Sequence of chain 1.A:
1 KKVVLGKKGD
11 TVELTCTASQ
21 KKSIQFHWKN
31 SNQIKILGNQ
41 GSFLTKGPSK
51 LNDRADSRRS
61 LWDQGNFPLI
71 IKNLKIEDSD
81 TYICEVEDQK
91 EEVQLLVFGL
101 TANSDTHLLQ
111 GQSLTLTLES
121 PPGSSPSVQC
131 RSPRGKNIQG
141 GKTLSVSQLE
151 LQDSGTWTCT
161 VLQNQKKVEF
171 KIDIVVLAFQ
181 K

Binding-site contacts:
Ligand atom C1 contacts residue ASN134 of chain 1.D at 1.4 Å.
Ligand atom C3 contacts residue ASN134 of chain 1.D at 3.7 Å.
Ligand atom C5 contacts residue ASN134 of chain 1.D at 3.6 Å.
Ligand atom O7 contacts residue ASN134 of chain 1.D at 3.9 Å.
Ligand atom O5 contacts residue ASN134 of chain 1.D at 2.4 Å (h-bond).
Ligand atom C1 contacts residue THR136 of chain 1.D at 3.5 Å.
Ligand atom O7 contacts residue ASP88 of chain 1.A at 4.5 Å.
Ligand atom C6 contacts residue THR136 of chain 1.D at 3.6 Å.
Ligand atom O6 contacts residue THR136 of chain 1.D at 4.2 Å.
Ligand atom C5 contacts residue THR136 of chain 1.D at 3.2 Å.
Ligand atom O5 contacts residue THR136 of chain 1.D at 3.1 Å (h-bond).
Ligand atom C6 contacts residue ASN137 of chain 1.D at 4.4 Å.
Ligand atom O5 contacts residue ASN137 of chain 1.D at 4.0 Å.
Ligand atom C2 contacts residue ASN134 of chain 1.D at 2.3 Å.
Ligand atom O6 contacts residue ASN137 of chain 1.D at 4.5 Å.
Ligand atom N2 contacts residue ASN134 of chain 1.D at 2.8 Å (h-bond).
Ligand atom C7 contacts residue ASN134 of chain 1.D at 3.4 Å.
Ligand atom C4 contacts residue ASN134 of chain 1.D at 4.2 Å.
Ligand atom C8 contacts residue ASN134 of chain 1.D at 4.2 Å.

Sequence of chain 1.D:
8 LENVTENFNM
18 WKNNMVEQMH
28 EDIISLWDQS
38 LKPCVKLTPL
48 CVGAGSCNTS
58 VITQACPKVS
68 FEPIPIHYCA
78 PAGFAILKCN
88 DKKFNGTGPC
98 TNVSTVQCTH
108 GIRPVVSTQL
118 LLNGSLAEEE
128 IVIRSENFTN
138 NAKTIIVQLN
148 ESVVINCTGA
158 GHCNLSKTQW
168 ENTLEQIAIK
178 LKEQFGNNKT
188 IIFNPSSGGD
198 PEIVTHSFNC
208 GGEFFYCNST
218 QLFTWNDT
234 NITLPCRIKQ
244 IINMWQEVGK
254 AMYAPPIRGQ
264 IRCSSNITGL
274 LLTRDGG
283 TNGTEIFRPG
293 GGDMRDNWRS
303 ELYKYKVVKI

This protein binds this small molecule.
Small molecule (SMILES): CC(=O)N[C@H]1[C@H](O[C@H]2[C@H](O)[C@@H](NC(C)=O)CO[C@@H]2CO)O[C@H](CO)[C@@H](O[C@@H]2O[C@H](CO)[C@@H](O)[C@H](O)[C@@H]2O)[C@@H]1O